A protein and the small-molecule ligand that binds it are described below.
Small molecule (SMILES): CCCCC(=O)OC[C@H](COP(=O)(O)O)OC=O

Sequence of chain 1.A:
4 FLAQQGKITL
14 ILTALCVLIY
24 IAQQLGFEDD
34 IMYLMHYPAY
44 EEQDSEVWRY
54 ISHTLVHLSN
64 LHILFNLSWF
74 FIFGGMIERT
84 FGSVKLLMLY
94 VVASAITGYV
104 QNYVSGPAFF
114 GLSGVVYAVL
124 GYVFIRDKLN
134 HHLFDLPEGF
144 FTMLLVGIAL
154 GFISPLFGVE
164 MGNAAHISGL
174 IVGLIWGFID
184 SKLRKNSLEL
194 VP

Binding-site contacts:
Ligand atom C1 contacts residue ILE182 of chain 2.A at 4.4 Å (hydrophobic).
Ligand atom O12 contacts residue ILE182 of chain 2.A at 3.1 Å.
Ligand atom O22 contacts residue ILE182 of chain 2.A at 3.7 Å.
Ligand atom O14 contacts residue LEU186 of chain 2.A at 3.9 Å.
Ligand atom O13 contacts residue LYS185 of chain 2.A at 4.0 Å.
Ligand atom O13 contacts residue ILE182 of chain 2.A at 4.1 Å.
Ligand atom C35 contacts residue ILE182 of chain 2.A at 3.9 Å (hydrophobic).
Ligand atom C21 contacts residue PQE1 of chain 2.E at 4.1 Å.
Ligand atom C34 contacts residue TYR102 of chain 1.A at 4.2 Å (hydrophobic).
Ligand atom C35 contacts residue PHE181 of chain 2.A at 4.3 Å (hydrophobic).
Ligand atom O14 contacts residue LYS185 of chain 2.A at 4.5 Å.
Ligand atom O12 contacts residue LEU186 of chain 2.A at 3.4 Å.
Ligand atom O22 contacts residue PQE1 of chain 2.E at 3.7 Å.
Ligand atom C21 contacts residue ILE182 of chain 2.A at 3.6 Å (hydrophobic).
Ligand atom P contacts residue ILE182 of chain 2.A at 4.2 Å.
Ligand atom P contacts residue LEU186 of chain 2.A at 4.1 Å.
Ligand atom C34 contacts residue LYS185 of chain 2.A at 4.4 Å.

Sequence of chain 2.A:
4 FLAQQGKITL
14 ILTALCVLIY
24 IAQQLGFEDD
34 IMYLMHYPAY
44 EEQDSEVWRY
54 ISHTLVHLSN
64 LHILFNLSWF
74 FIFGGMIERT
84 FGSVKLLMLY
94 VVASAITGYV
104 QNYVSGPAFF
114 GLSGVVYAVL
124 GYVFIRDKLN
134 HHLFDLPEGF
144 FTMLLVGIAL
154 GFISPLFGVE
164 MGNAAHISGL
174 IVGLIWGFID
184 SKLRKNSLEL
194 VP